A protein and the small-molecule ligand that binds it are described below.
Small molecule (SMILES): CC(=O)N[C@@H]1[C@@H](O)[C@H](O)[C@@H](CO)O[C@H]1O

Sequence of chain 3.A:
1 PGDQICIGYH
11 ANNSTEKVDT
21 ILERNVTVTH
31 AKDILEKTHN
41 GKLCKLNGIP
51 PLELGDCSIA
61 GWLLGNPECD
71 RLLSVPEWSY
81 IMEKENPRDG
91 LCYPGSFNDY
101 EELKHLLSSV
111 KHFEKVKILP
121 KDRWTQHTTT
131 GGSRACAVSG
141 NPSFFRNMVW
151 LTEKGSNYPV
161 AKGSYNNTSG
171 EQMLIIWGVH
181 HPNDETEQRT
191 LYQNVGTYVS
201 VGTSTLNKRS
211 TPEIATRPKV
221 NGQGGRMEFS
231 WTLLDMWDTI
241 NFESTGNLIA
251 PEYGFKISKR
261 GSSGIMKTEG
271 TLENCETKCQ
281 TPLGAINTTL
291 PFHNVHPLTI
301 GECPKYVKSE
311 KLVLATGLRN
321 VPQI

Binding-site contacts:
Ligand atom O5 contacts residue ASN25 of chain 3.A at 2.4 Å (h-bond).
Ligand atom O5 contacts residue LYS17 of chain 3.A at 2.9 Å (salt-bridge).
Ligand atom C4 contacts residue ASN25 of chain 3.A at 4.2 Å.
Ligand atom C3 contacts residue ASN25 of chain 3.A at 3.8 Å.
Ligand atom C1 contacts residue LYS17 of chain 3.A at 3.4 Å.
Ligand atom C5 contacts residue LYS17 of chain 3.A at 3.7 Å.
Ligand atom N2 contacts residue ASN25 of chain 3.A at 3.0 Å (h-bond).
Ligand atom C7 contacts residue ASN25 of chain 3.A at 3.5 Å.
Ligand atom C6 contacts residue LYS17 of chain 3.A at 3.8 Å.
Ligand atom C2 contacts residue ASN25 of chain 3.A at 2.4 Å.
Ligand atom C5 contacts residue ASN25 of chain 3.A at 3.7 Å.
Ligand atom O6 contacts residue LYS17 of chain 3.A at 3.3 Å (salt-bridge).
Ligand atom C1 contacts residue ASN25 of chain 3.A at 1.4 Å.
Ligand atom O7 contacts residue ASN25 of chain 3.A at 3.6 Å.